Binding-site contacts:
Ligand atom O3 contacts residue CYS356 of chain 1.A at 4.0 Å.
Ligand atom C8 contacts residue ASN355 of chain 1.A at 3.4 Å.
Ligand atom C7 contacts residue SER419 of chain 1.A at 4.0 Å.
Ligand atom C4 contacts residue ARG357 of chain 1.A at 4.0 Å.
Ligand atom C1 contacts residue LEU418 of chain 1.A at 3.7 Å (hydrophobic).
Ligand atom C7 contacts residue ASN242 of chain 1.A at 4.0 Å.
Ligand atom O7 contacts residue CYS417 of chain 1.A at 3.8 Å.
Ligand atom C3 contacts residue LEU418 of chain 1.A at 3.5 Å (hydrophobic).
Ligand atom C7 contacts residue ASN355 of chain 1.A at 4.0 Å.
Ligand atom O4 contacts residue ARG357 of chain 1.A at 3.4 Å (salt-bridge).
Ligand atom C8 contacts residue LEU418 of chain 1.A at 3.7 Å (hydrophobic).
Ligand atom O3 contacts residue VAL36 of chain 1.A at 3.1 Å.
Ligand atom O5 contacts residue NAG1 of chain 1.ZA at 3.8 Å.
Ligand atom C1 contacts residue ASN242 of chain 1.A at 1.4 Å.
Ligand atom O7 contacts residue LEU418 of chain 1.A at 3.2 Å (h-bond).
Ligand atom O4 contacts residue VAL36 of chain 1.A at 3.5 Å.
Ligand atom O7 contacts residue ASN355 of chain 1.A at 3.9 Å.
Ligand atom C6 contacts residue GLU33 of chain 1.A at 4.0 Å.
Ligand atom C4 contacts residue VAL36 of chain 1.A at 3.5 Å (hydrophobic).
Ligand atom C5 contacts residue ARG357 of chain 1.A at 4.0 Å.
Ligand atom C3 contacts residue VAL36 of chain 1.A at 4.0 Å (hydrophobic).
Ligand atom C6 contacts residue NAG1 of chain 1.ZA at 3.9 Å.
Ligand atom O3 contacts residue CYS417 of chain 1.A at 3.4 Å.
Ligand atom O3 contacts residue SER189 of chain 1.A at 3.7 Å.
Ligand atom O3 contacts residue LYS187 of chain 1.A at 3.8 Å.
Ligand atom C5 contacts residue LEU418 of chain 1.A at 3.2 Å (hydrophobic).
Ligand atom O5 contacts residue LEU418 of chain 1.A at 3.9 Å.
Ligand atom N2 contacts residue ASN242 of chain 1.A at 2.9 Å (h-bond).
Ligand atom C3 contacts residue ASN242 of chain 1.A at 3.8 Å.
Ligand atom O5 contacts residue ASN242 of chain 1.A at 2.3 Å (h-bond).
Ligand atom N2 contacts residue SER419 of chain 1.A at 3.4 Å (h-bond).
Ligand atom O6 contacts residue CYS356 of chain 1.A at 4.0 Å.
Ligand atom C2 contacts residue ASN242 of chain 1.A at 2.5 Å.
Ligand atom C5 contacts residue ASN242 of chain 1.A at 3.6 Å.
Ligand atom C8 contacts residue LEU241 of chain 1.A at 3.5 Å (hydrophobic).
Ligand atom C4 contacts residue LEU418 of chain 1.A at 3.6 Å (hydrophobic).
Ligand atom C6 contacts residue ASP191 of chain 1.A at 3.8 Å.
Ligand atom C8 contacts residue SER419 of chain 1.A at 3.9 Å.
Ligand atom O6 contacts residue ARG357 of chain 1.A at 3.8 Å.
Ligand atom O4 contacts residue LEU418 of chain 1.A at 3.7 Å.

Sequence of chain 1.A:
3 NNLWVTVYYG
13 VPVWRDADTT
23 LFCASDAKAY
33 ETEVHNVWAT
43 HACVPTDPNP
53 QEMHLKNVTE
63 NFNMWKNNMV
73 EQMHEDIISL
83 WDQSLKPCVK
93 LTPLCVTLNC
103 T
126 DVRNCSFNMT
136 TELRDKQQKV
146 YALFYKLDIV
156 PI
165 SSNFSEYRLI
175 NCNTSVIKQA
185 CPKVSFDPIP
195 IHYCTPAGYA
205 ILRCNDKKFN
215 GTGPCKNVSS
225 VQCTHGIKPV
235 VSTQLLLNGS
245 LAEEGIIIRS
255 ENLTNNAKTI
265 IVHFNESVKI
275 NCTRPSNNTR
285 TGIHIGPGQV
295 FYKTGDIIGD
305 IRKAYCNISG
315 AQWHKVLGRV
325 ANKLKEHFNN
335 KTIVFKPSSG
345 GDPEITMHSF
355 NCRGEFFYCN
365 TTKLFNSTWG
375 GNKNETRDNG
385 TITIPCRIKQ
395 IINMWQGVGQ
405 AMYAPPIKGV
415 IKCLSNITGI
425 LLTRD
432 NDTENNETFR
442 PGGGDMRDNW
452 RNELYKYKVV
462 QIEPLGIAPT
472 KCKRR

This small molecule binds to this protein.
Small molecule (SMILES): CC(=O)N[C@H]1[C@H](O[C@H]2[C@H](O)[C@@H](NC(C)=O)CO[C@@H]2CO)O[C@H](CO)[C@@H](O[C@@H]2O[C@H](CO[C@H]3O[C@H](CO)[C@@H](O)[C@H](O)[C@@H]3O)[C@@H](O)[C@H](O[C@H]3O[C@H](CO)[C@@H](O)[C@H](O)[C@@H]3O[C@H]3O[C@H](CO)[C@@H](O)[C@H](O)[C@@H]3O)[C@@H]2O)[C@@H]1O